The protein below binds the small molecule below.
Small molecule (SMILES): CC(=O)N[C@@H]1[C@@H](O)[C@H](O)[C@@H](CO)O[C@H]1O

Binding-site contacts:
Ligand atom N2 contacts residue GLU17 of chain 1.A at 4.5 Å.
Ligand atom C5 contacts residue ASN36 of chain 1.A at 3.6 Å.
Ligand atom C2 contacts residue ASN36 of chain 1.A at 2.3 Å.
Ligand atom C3 contacts residue ASN36 of chain 1.A at 3.6 Å.
Ligand atom C4 contacts residue ASN36 of chain 1.A at 4.0 Å.
Ligand atom C1 contacts residue ASN36 of chain 1.A at 1.4 Å.
Ligand atom C7 contacts residue ASN36 of chain 1.A at 4.2 Å.
Ligand atom O5 contacts residue PRO34 of chain 1.A at 4.1 Å.
Ligand atom N2 contacts residue ASN36 of chain 1.A at 2.9 Å (h-bond).
Ligand atom C8 contacts residue GLU17 of chain 1.A at 3.2 Å.
Ligand atom C7 contacts residue GLU17 of chain 1.A at 4.2 Å.
Ligand atom O5 contacts residue ASN36 of chain 1.A at 2.4 Å (h-bond).

Sequence of chain 1.A:
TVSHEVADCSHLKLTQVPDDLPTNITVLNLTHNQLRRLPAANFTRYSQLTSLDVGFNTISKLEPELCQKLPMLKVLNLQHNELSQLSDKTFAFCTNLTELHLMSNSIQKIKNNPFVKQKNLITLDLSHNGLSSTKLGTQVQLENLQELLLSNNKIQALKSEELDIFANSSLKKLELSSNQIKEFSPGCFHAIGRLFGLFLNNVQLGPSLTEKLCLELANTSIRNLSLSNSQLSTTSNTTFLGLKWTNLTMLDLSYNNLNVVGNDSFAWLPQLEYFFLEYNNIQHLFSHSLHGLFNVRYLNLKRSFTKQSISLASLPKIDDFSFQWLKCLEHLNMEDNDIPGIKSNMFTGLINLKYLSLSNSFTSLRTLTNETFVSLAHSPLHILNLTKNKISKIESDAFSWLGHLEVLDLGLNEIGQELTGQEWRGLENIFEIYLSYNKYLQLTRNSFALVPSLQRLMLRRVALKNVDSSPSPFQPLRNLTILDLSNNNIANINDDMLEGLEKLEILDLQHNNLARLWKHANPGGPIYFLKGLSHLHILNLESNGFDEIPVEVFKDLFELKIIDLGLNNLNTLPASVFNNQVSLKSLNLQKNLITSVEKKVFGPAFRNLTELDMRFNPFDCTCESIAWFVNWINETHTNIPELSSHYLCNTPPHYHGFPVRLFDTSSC